Sequence of chain 18.A:
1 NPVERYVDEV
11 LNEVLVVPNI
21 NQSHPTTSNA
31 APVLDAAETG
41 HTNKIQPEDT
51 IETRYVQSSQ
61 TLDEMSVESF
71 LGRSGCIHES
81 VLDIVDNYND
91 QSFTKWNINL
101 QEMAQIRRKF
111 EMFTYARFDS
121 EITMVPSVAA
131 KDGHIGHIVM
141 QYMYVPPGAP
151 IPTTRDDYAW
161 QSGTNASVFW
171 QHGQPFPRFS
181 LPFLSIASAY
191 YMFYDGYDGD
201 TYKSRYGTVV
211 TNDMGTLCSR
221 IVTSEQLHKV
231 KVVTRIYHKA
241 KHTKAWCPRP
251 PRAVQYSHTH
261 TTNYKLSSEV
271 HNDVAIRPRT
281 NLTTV

Binding-site contacts:
Ligand atom N1A contacts residue LEU217 of chain 18.A at 3.4 Å.
Ligand atom C3 contacts residue LEU100 of chain 18.A at 3.7 Å (hydrophobic).
Ligand atom C4A contacts residue PHE179 of chain 18.A at 3.5 Å (hydrophobic).
Ligand atom C6B contacts residue ILE98 of chain 18.A at 3.8 Å (hydrophobic).
Ligand atom CM4 contacts residue TYR142 of chain 18.A at 3.9 Å (hydrophobic).
Ligand atom N2 contacts residue LEU100 of chain 18.A at 3.8 Å.
Ligand atom N1A contacts residue MET124 of chain 18.A at 3.9 Å.
Ligand atom C5 contacts residue LEU100 of chain 18.A at 4.0 Å (hydrophobic).
Ligand atom C4 contacts residue TYR190 of chain 18.A at 3.8 Å (hydrophobic).
Ligand atom O1 contacts residue LEU100 of chain 18.A at 3.8 Å.
Ligand atom C6B contacts residue LEU181 of chain 18.A at 3.5 Å (hydrophobic).
Ligand atom CM6 contacts residue LEU181 of chain 18.A at 3.8 Å (hydrophobic).
Ligand atom N2A contacts residue TYR144 of chain 18.A at 4.0 Å.
Ligand atom CM4 contacts residue ALA166 of chain 18.A at 3.1 Å (hydrophobic).
Ligand atom C4A contacts residue TYR144 of chain 18.A at 3.5 Å (hydrophobic).
Ligand atom O1 contacts residue MET214 of chain 18.A at 3.2 Å.
Ligand atom C1B contacts residue LEU181 of chain 18.A at 3.9 Å (hydrophobic).
Ligand atom N2 contacts residue MET214 of chain 18.A at 3.7 Å.
Ligand atom CM3 contacts residue TYR190 of chain 18.A at 3.8 Å (hydrophobic).
Ligand atom CM4 contacts residue VAL168 of chain 18.A at 3.9 Å (hydrophobic).
Ligand atom CM2 contacts residue ILE77 of chain 18.A at 3.9 Å (hydrophobic).
Ligand atom N5A contacts residue PHE179 of chain 18.A at 3.2 Å.
Ligand atom C1B contacts residue ILE98 of chain 18.A at 3.6 Å (hydrophobic).
Ligand atom C5 contacts residue MET214 of chain 18.A at 3.7 Å (hydrophobic).
Ligand atom C5B contacts residue TYR144 of chain 18.A at 3.7 Å (hydrophobic).
Ligand atom C1C contacts residue MET214 of chain 18.A at 3.4 Å (hydrophobic).
Ligand atom N3A contacts residue TYR144 of chain 18.A at 3.2 Å.
Ligand atom CM6 contacts residue LEU184 of chain 18.A at 3.6 Å (hydrophobic).
Ligand atom CM6 contacts residue TYR144 of chain 18.A at 3.7 Å (hydrophobic).
Ligand atom C4 contacts residue LEU100 of chain 18.A at 3.8 Å (hydrophobic).
Ligand atom N2A contacts residue PHE179 of chain 18.A at 3.3 Å.
Ligand atom O1B contacts residue ILE98 of chain 18.A at 3.1 Å.
Ligand atom C5B contacts residue LEU181 of chain 18.A at 3.6 Å (hydrophobic).
Ligand atom C4 contacts residue MET214 of chain 18.A at 4.0 Å (hydrophobic).
Ligand atom N5A contacts residue LEU217 of chain 18.A at 3.7 Å.
Ligand atom N1A contacts residue PHE179 of chain 18.A at 3.2 Å.
Ligand atom CM4 contacts residue TYR144 of chain 18.A at 3.8 Å (hydrophobic).
Ligand atom CM2 contacts residue ILE122 of chain 18.A at 3.9 Å (hydrophobic).
Ligand atom C3C contacts residue LEU181 of chain 18.A at 4.0 Å (hydrophobic).
Ligand atom N3A contacts residue PHE179 of chain 18.A at 3.6 Å.

A protein and the small-molecule ligand that binds it are described below.
Small molecule (SMILES): Cc1cc(CCCOc2c(C)cc(-n3nnc(C)n3)cc2C)on1